Binding-site contacts:
Ligand atom CA contacts residue THR501 of chain 1.A at 3.3 Å.
Ligand atom CG contacts residue GLU726 of chain 1.A at 3.7 Å.
Ligand atom CD contacts residue THR676 of chain 1.A at 3.5 Å.
Ligand atom CA contacts residue SER675 of chain 1.A at 4.0 Å.
Ligand atom C contacts residue ARG506 of chain 1.A at 3.6 Å.
Ligand atom OXT contacts residue TYR471 of chain 1.A at 3.4 Å.
Ligand atom CG contacts residue TYR471 of chain 1.A at 4.0 Å (hydrophobic).
Ligand atom OE1 contacts residue GLU726 of chain 1.A at 3.7 Å.
Ligand atom CA contacts residue GLU726 of chain 1.A at 3.2 Å.
Ligand atom C contacts residue THR501 of chain 1.A at 3.5 Å.
Ligand atom OXT contacts residue ARG506 of chain 1.A at 2.9 Å (salt-bridge).
Ligand atom O contacts residue THR501 of chain 1.A at 2.9 Å (h-bond).
Ligand atom N contacts residue THR501 of chain 1.A at 3.5 Å (h-bond).
Ligand atom N contacts residue PRO499 of chain 1.A at 3.2 Å (h-bond).
Ligand atom O contacts residue ARG506 of chain 1.A at 3.2 Å (salt-bridge).
Ligand atom CA contacts residue PRO499 of chain 1.A at 4.2 Å (hydrophobic).
Ligand atom OE2 contacts residue LEU671 of chain 1.A at 4.2 Å.
Ligand atom OE2 contacts residue THR676 of chain 1.A at 2.8 Å (h-bond).
Ligand atom OE1 contacts residue THR676 of chain 1.A at 3.3 Å.
Ligand atom C contacts residue SER675 of chain 1.A at 3.7 Å.
Ligand atom OXT contacts residue GLY674 of chain 1.A at 3.6 Å.
Ligand atom N contacts residue TYR753 of chain 1.A at 3.7 Å.
Ligand atom CB contacts residue GLU726 of chain 1.A at 3.9 Å.
Ligand atom CA contacts residue TYR471 of chain 1.A at 4.0 Å (hydrophobic).
Ligand atom O contacts residue TYR471 of chain 1.A at 3.9 Å.
Ligand atom N contacts residue GLU726 of chain 1.A at 3.1 Å (salt-bridge).
Ligand atom O contacts residue PRO499 of chain 1.A at 3.2 Å (h-bond).
Ligand atom OXT contacts residue SER675 of chain 1.A at 3.2 Å (h-bond).
Ligand atom C contacts residue TYR471 of chain 1.A at 3.7 Å (hydrophobic).
Ligand atom CG contacts residue LEU671 of chain 1.A at 4.1 Å (hydrophobic).
Ligand atom O contacts residue LEU500 of chain 1.A at 3.5 Å.
Ligand atom CB contacts residue TYR471 of chain 1.A at 3.4 Å (hydrophobic).
Ligand atom CD contacts residue GLU726 of chain 1.A at 4.0 Å.
Ligand atom OE1 contacts residue LEU725 of chain 1.A at 3.7 Å.
Ligand atom N contacts residue TYR471 of chain 1.A at 4.0 Å.
Ligand atom C contacts residue PRO499 of chain 1.A at 4.0 Å (hydrophobic).
Ligand atom N contacts residue MET729 of chain 1.A at 4.1 Å.
Ligand atom CB contacts residue SER675 of chain 1.A at 3.8 Å.
Ligand atom OE2 contacts residue GLY674 of chain 1.A at 4.2 Å.
Ligand atom OE2 contacts residue SER675 of chain 1.A at 3.3 Å (h-bond).

This small molecule binds to this protein.
Small molecule (SMILES): N[C@@H](CCC(=O)O)C(=O)O

Sequence of chain 1.A:
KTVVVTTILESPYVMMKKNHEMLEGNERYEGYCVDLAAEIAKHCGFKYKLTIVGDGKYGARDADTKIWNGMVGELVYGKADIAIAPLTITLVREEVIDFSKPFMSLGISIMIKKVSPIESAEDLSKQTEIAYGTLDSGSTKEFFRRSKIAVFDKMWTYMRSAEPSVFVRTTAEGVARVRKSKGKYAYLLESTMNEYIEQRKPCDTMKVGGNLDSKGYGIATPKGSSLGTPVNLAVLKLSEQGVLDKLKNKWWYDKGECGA